Sequence of chain 8.A:
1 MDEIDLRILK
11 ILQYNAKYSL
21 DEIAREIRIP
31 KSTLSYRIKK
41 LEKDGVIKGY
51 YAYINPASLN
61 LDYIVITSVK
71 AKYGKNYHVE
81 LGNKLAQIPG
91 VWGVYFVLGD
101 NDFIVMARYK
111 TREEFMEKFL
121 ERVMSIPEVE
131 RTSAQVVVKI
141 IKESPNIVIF

This protein binds this small molecule.
Small molecule (SMILES): NC(=O)CC[C@H](N)C(=O)O

Binding-site contacts:
Ligand atom CB contacts residue LYS31 of chain 8.A at 4.0 Å.
Ligand atom NE2 contacts residue PRO30 of chain 8.A at 4.1 Å.
Ligand atom CA contacts residue LYS31 of chain 8.A at 4.4 Å.
Ligand atom CG contacts residue SER32 of chain 8.A at 4.4 Å.
Ligand atom CD contacts residue LYS31 of chain 8.A at 3.2 Å.
Ligand atom N contacts residue LYS31 of chain 8.A at 3.6 Å (salt-bridge).
Ligand atom NE2 contacts residue LYS31 of chain 8.A at 2.8 Å.
Ligand atom CG contacts residue PRO30 of chain 8.A at 3.5 Å (hydrophobic).
Ligand atom CG contacts residue LYS31 of chain 8.A at 2.7 Å.
Ligand atom NE2 contacts residue ASP21 of chain 8.A at 4.2 Å.
Ligand atom CD contacts residue PRO30 of chain 8.A at 4.1 Å (hydrophobic).
Ligand atom NE2 contacts residue ALA24 of chain 8.A at 3.8 Å.
Ligand atom N contacts residue PRO30 of chain 8.A at 4.2 Å.
Ligand atom NE2 contacts residue ILE29 of chain 8.A at 4.5 Å.
Ligand atom O contacts residue PRO30 of chain 8.A at 3.9 Å.
Ligand atom C contacts residue PRO30 of chain 8.A at 4.4 Å (hydrophobic).
Ligand atom OE1 contacts residue LYS31 of chain 8.A at 4.3 Å.
Ligand atom N contacts residue SER32 of chain 8.A at 3.1 Å (h-bond).